This small molecule binds to this protein.
Small molecule (SMILES): CC(=O)N[C@@H]1[C@@H](O)[C@H](O)[C@@H](CO)O[C@H]1O

Sequence of chain 2.A:
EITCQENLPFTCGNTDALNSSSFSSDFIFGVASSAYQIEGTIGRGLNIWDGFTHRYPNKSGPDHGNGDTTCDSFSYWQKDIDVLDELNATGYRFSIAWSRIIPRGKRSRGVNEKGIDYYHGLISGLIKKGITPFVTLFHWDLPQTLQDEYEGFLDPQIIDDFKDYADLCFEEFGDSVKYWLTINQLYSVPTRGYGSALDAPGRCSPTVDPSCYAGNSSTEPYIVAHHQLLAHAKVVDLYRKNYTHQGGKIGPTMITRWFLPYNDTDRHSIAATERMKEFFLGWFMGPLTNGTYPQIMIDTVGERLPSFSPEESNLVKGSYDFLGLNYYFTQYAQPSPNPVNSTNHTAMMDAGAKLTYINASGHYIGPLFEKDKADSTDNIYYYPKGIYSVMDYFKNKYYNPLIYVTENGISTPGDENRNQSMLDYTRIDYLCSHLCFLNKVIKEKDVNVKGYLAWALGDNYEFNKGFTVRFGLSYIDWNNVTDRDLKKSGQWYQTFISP

Binding-site contacts:
Ligand atom C1 contacts residue ASN344 of chain 2.A at 1.5 Å.
Ligand atom C4 contacts residue ASN344 of chain 2.A at 4.3 Å.
Ligand atom O6 contacts residue MET349 of chain 2.A at 3.8 Å.
Ligand atom O7 contacts residue SER342 of chain 2.A at 3.9 Å.
Ligand atom O5 contacts residue ASN344 of chain 2.A at 2.2 Å (h-bond).
Ligand atom C6 contacts residue ASN344 of chain 2.A at 4.3 Å.
Ligand atom C2 contacts residue ASN344 of chain 2.A at 2.9 Å.
Ligand atom O7 contacts residue ASN344 of chain 2.A at 4.4 Å.
Ligand atom C3 contacts residue ASN344 of chain 2.A at 4.0 Å.
Ligand atom C5 contacts residue ASN344 of chain 2.A at 3.4 Å.
Ligand atom O6 contacts residue ASN344 of chain 2.A at 3.9 Å.
Ligand atom N2 contacts residue ASN344 of chain 2.A at 3.5 Å (h-bond).
Ligand atom C7 contacts residue ASN344 of chain 2.A at 4.1 Å.